The small molecule below binds the protein below.
Small molecule (SMILES): CC(=O)N[C@H]1[C@H](O[C@H]2[C@H](O)[C@@H](NC(C)=O)CO[C@@H]2CO)O[C@H](CO)[C@@H](O[C@@H]2O[C@H](CO)[C@@H](O)[C@H](O)[C@@H]2O)[C@@H]1O

Sequence of chain 2.A:
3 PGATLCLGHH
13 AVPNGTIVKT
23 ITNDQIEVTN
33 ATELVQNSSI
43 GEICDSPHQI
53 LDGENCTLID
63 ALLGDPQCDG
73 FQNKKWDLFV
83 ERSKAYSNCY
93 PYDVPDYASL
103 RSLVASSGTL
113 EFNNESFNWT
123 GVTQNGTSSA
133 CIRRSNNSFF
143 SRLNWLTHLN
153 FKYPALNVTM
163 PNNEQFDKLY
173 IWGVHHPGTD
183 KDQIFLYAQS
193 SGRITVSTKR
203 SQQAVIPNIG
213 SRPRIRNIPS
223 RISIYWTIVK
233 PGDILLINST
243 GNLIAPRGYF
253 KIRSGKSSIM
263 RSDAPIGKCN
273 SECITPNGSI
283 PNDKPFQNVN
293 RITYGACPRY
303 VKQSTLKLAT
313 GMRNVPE

Sequence of chain 1.A:
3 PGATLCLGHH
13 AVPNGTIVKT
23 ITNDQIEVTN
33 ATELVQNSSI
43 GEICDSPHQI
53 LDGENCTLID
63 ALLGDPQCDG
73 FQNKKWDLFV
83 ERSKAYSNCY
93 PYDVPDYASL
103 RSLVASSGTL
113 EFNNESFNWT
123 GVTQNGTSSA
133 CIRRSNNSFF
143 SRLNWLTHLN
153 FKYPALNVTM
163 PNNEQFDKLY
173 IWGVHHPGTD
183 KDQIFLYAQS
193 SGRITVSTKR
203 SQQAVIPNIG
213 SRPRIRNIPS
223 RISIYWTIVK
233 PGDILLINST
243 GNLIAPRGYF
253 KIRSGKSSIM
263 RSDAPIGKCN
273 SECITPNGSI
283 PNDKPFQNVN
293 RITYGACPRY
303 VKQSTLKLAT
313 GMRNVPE

Binding-site contacts:
Ligand atom C2 contacts residue SER213 of chain 1.A at 4.4 Å.
Ligand atom O6 contacts residue ARG216 of chain 1.A at 3.8 Å.
Ligand atom C7 contacts residue SER213 of chain 1.A at 4.1 Å.
Ligand atom C5 contacts residue ASN219 of chain 1.A at 4.2 Å.
Ligand atom C5 contacts residue LEU238 of chain 2.A at 4.2 Å (hydrophobic).
Ligand atom C1 contacts residue ASN159 of chain 2.A at 1.4 Å.
Ligand atom C7 contacts residue ASN159 of chain 2.A at 3.6 Å.
Ligand atom O3 contacts residue SER213 of chain 1.A at 4.4 Å.
Ligand atom N2 contacts residue ASN159 of chain 2.A at 2.9 Å (h-bond).
Ligand atom N2 contacts residue ARG216 of chain 1.A at 4.5 Å.
Ligand atom O7 contacts residue ARG216 of chain 1.A at 3.0 Å (salt-bridge).
Ligand atom C4 contacts residue ARG216 of chain 1.A at 4.1 Å.
Ligand atom O7 contacts residue ASN159 of chain 2.A at 3.8 Å.
Ligand atom C6 contacts residue LEU238 of chain 2.A at 4.4 Å (hydrophobic).
Ligand atom C8 contacts residue PRO215 of chain 1.A at 4.2 Å (hydrophobic).
Ligand atom C2 contacts residue ARG216 of chain 1.A at 3.7 Å.
Ligand atom C7 contacts residue PRO215 of chain 1.A at 4.3 Å (hydrophobic).
Ligand atom C1 contacts residue LEU238 of chain 2.A at 4.4 Å (hydrophobic).
Ligand atom O7 contacts residue ARG214 of chain 1.A at 4.2 Å.
Ligand atom C3 contacts residue ARG216 of chain 1.A at 3.9 Å.
Ligand atom O5 contacts residue ASN159 of chain 2.A at 2.4 Å (h-bond).
Ligand atom C8 contacts residue ILE236 of chain 2.A at 3.9 Å (hydrophobic).
Ligand atom C7 contacts residue ARG216 of chain 1.A at 4.0 Å.
Ligand atom O5 contacts residue LEU238 of chain 2.A at 4.0 Å.
Ligand atom O4 contacts residue ARG216 of chain 1.A at 3.4 Å (salt-bridge).
Ligand atom C2 contacts residue ASN159 of chain 2.A at 2.4 Å.
Ligand atom C5 contacts residue ARG216 of chain 1.A at 4.5 Å.
Ligand atom C3 contacts residue ASN159 of chain 2.A at 3.8 Å.
Ligand atom O5 contacts residue ARG216 of chain 1.A at 3.5 Å (salt-bridge).
Ligand atom N2 contacts residue SER213 of chain 1.A at 3.5 Å (h-bond).
Ligand atom O3 contacts residue ARG216 of chain 1.A at 3.3 Å.
Ligand atom C8 contacts residue SER213 of chain 1.A at 3.7 Å.
Ligand atom C6 contacts residue THR161 of chain 2.A at 4.3 Å.
Ligand atom O7 contacts residue PRO215 of chain 1.A at 3.6 Å.
Ligand atom C1 contacts residue ARG216 of chain 1.A at 3.7 Å.
Ligand atom C3 contacts residue SER213 of chain 1.A at 4.2 Å.
Ligand atom C5 contacts residue ASN159 of chain 2.A at 3.7 Å.
Ligand atom C4 contacts residue ASN159 of chain 2.A at 4.2 Å.
Ligand atom C8 contacts residue ARG216 of chain 1.A at 4.4 Å.